A protein and the small-molecule ligand that binds it are described below.
Small molecule (SMILES): O=C(O)Cc1nn(Cc2nc3cc(C(F)(F)F)ccc3s2)c(=O)c2ccccc12

Binding-site contacts:
Ligand atom O2 contacts residue TRP112 of chain 1.A at 3.0 Å (h-bond).
Ligand atom C16 contacts residue PRO301 of chain 1.A at 3.4 Å (hydrophobic).
Ligand atom O2 contacts residue NAP1 of chain 1.B at 3.6 Å (h-bond).
Ligand atom C17 contacts residue TRP21 of chain 1.A at 3.6 Å (hydrophobic).
Ligand atom F3 contacts residue PRO311 of chain 1.A at 3.3 Å.
Ligand atom N1 contacts residue TRP220 of chain 1.A at 3.4 Å.
Ligand atom C12 contacts residue PRO301 of chain 1.A at 3.4 Å (hydrophobic).
Ligand atom C19 contacts residue TRP112 of chain 1.A at 3.7 Å (hydrophobic).
Ligand atom C13 contacts residue PHE116 of chain 1.A at 3.7 Å (hydrophobic).
Ligand atom C9 contacts residue TRP220 of chain 1.A at 3.3 Å (hydrophobic).
Ligand atom C16 contacts residue TRP112 of chain 1.A at 3.4 Å (hydrophobic).
Ligand atom N3 contacts residue PRO301 of chain 1.A at 3.1 Å.
Ligand atom C3 contacts residue TRP21 of chain 1.A at 3.7 Å (hydrophobic).
Ligand atom F3 contacts residue TYR310 of chain 1.A at 3.3 Å.
Ligand atom O1 contacts residue PHE123 of chain 1.A at 3.4 Å.
Ligand atom C14 contacts residue THR114 of chain 1.A at 3.4 Å.
Ligand atom O2 contacts residue HIS111 of chain 1.A at 3.0 Å (h-bond).
Ligand atom F1 contacts residue THR114 of chain 1.A at 3.2 Å.
Ligand atom N2 contacts residue CYS299 of chain 1.A at 3.6 Å.
Ligand atom F1 contacts residue TRP112 of chain 1.A at 3.3 Å.
Ligand atom C13 contacts residue TRP112 of chain 1.A at 3.5 Å (hydrophobic).
Ligand atom C5 contacts residue PHE123 of chain 1.A at 3.3 Å (hydrophobic).
Ligand atom F2 contacts residue CYS304 of chain 1.A at 2.9 Å.
Ligand atom F2 contacts residue TYR310 of chain 1.A at 3.5 Å.
Ligand atom F1 contacts residue PRO311 of chain 1.A at 3.3 Å.
Ligand atom C7 contacts residue TRP21 of chain 1.A at 3.4 Å (hydrophobic).
Ligand atom O3 contacts residue NAP1 of chain 1.B at 3.0 Å.
Ligand atom C8 contacts residue TRP21 of chain 1.A at 3.1 Å (hydrophobic).
Ligand atom N3 contacts residue TRP112 of chain 1.A at 3.6 Å.
Ligand atom C12 contacts residue TRP112 of chain 1.A at 3.5 Å (hydrophobic).
Ligand atom C4 contacts residue TRP21 of chain 1.A at 3.6 Å (hydrophobic).
Ligand atom C15 contacts residue TRP112 of chain 1.A at 3.3 Å (hydrophobic).
Ligand atom F2 contacts residue THR114 of chain 1.A at 3.4 Å.
Ligand atom C18 contacts residue NAP1 of chain 1.B at 3.5 Å.
Ligand atom C17 contacts residue NAP1 of chain 1.B at 3.6 Å.
Ligand atom C11 contacts residue TRP112 of chain 1.A at 3.4 Å (hydrophobic).
Ligand atom O3 contacts residue TYR49 of chain 1.A at 2.6 Å (h-bond).
Ligand atom O3 contacts residue HIS111 of chain 1.A at 2.7 Å (h-bond).
Ligand atom C18 contacts residue HIS111 of chain 1.A at 3.3 Å.
Ligand atom C14 contacts residue TRP112 of chain 1.A at 3.4 Å (hydrophobic).

Sequence of chain 1.A:
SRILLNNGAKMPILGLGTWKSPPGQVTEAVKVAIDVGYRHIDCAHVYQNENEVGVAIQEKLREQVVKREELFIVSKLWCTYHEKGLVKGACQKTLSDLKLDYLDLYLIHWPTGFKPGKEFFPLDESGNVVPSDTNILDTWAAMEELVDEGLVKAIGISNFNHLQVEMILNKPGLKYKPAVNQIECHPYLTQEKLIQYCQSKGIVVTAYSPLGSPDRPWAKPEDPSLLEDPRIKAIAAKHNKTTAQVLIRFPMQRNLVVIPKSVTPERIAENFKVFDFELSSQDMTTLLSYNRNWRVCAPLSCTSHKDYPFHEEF